Binding-site contacts:
Ligand atom O4' contacts residue DOC1 of chain 1.Q at 3.0 Å.
Ligand atom C5 contacts residue DOC1 of chain 1.Q at 4.1 Å.
Ligand atom C1' contacts residue DOC1 of chain 1.Q at 3.8 Å.
Ligand atom C8 contacts residue TYR567 of chain 1.J at 3.5 Å (hydrophobic).
Ligand atom O4' contacts residue ASP623 of chain 1.J at 4.5 Å.
Ligand atom O3' contacts residue PRO417 of chain 1.J at 4.0 Å.
Ligand atom C5' contacts residue ASP623 of chain 1.J at 3.7 Å.
Ligand atom O6 contacts residue DOC1 of chain 1.Q at 4.4 Å.
Ligand atom N9 contacts residue DOC1 of chain 1.Q at 3.8 Å.
Ligand atom C5' contacts residue DOC1 of chain 1.Q at 4.5 Å.
Ligand atom N1 contacts residue DOC1 of chain 1.Q at 4.4 Å.
Ligand atom C2' contacts residue TYR416 of chain 1.J at 3.2 Å (hydrophobic).
Ligand atom C8 contacts residue DOC1 of chain 1.Q at 4.1 Å.
Ligand atom C3' contacts residue TYR416 of chain 1.J at 4.2 Å (hydrophobic).
Ligand atom O5' contacts residue ASP623 of chain 1.J at 3.7 Å.
Ligand atom N3 contacts residue DOC1 of chain 1.Q at 4.2 Å.
Ligand atom O4' contacts residue THR622 of chain 1.J at 4.3 Å.
Ligand atom C1' contacts residue TYR416 of chain 1.J at 4.1 Å (hydrophobic).
Ligand atom N7 contacts residue TYR567 of chain 1.J at 3.9 Å.
Ligand atom N7 contacts residue DOC1 of chain 1.Q at 4.4 Å.
Ligand atom O3' contacts residue TYR416 of chain 1.J at 3.1 Å (h-bond).
Ligand atom C2 contacts residue DOC1 of chain 1.Q at 4.5 Å.
Ligand atom O3' contacts residue LEU415 of chain 1.J at 3.3 Å (h-bond).
Ligand atom C4' contacts residue DOC1 of chain 1.Q at 4.0 Å.
Ligand atom O3' contacts residue SER414 of chain 1.J at 4.0 Å.
Ligand atom C6 contacts residue DOC1 of chain 1.Q at 4.3 Å.
Ligand atom O5' contacts residue DOC1 of chain 1.Q at 3.6 Å.
Ligand atom C4' contacts residue ASP623 of chain 1.J at 3.8 Å.
Ligand atom C4 contacts residue DOC1 of chain 1.Q at 4.1 Å.

This protein binds this small molecule.
Small molecule (SMILES): Nc1nc2c(ncn2[C@H]2C[C@H](O)[C@@H](COP(=O)(O)O)O2)c(=O)[nH]1

Sequence of chain 1.J:
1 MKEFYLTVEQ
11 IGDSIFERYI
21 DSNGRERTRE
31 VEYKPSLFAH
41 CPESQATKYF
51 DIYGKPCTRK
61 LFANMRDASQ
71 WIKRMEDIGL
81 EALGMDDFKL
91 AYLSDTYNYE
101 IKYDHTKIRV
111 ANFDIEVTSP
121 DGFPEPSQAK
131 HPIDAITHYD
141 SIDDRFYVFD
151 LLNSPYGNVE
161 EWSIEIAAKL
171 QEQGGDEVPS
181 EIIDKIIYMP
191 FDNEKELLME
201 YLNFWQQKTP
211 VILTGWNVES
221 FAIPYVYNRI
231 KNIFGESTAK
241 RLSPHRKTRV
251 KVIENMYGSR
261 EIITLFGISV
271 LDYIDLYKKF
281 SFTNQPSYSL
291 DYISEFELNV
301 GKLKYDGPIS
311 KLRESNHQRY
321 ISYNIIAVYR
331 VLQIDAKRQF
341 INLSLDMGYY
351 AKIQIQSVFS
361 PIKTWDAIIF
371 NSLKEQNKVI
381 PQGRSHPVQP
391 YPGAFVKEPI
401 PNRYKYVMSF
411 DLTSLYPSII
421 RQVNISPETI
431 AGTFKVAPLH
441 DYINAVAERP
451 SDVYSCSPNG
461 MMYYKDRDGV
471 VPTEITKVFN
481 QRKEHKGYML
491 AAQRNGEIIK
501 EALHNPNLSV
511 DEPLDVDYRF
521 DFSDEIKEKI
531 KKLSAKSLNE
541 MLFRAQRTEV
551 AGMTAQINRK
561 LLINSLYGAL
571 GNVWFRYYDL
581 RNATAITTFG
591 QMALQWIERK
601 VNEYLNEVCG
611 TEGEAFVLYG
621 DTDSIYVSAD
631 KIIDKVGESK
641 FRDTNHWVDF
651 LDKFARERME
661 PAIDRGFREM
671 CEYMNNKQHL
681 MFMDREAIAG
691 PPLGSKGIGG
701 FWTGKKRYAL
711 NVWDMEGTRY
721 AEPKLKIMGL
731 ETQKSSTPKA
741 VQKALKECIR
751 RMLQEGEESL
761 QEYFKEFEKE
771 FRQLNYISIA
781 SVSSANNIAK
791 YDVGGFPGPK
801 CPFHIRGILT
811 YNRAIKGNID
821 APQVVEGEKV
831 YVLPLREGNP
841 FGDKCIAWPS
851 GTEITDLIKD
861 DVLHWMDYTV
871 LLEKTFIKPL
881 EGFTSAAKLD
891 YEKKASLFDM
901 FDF